The small molecule below binds the protein below.
Small molecule (SMILES): O=C(O)/C(O)=C/C=C/C(=O)c1ccccc1

Sequence of chain 1.C:
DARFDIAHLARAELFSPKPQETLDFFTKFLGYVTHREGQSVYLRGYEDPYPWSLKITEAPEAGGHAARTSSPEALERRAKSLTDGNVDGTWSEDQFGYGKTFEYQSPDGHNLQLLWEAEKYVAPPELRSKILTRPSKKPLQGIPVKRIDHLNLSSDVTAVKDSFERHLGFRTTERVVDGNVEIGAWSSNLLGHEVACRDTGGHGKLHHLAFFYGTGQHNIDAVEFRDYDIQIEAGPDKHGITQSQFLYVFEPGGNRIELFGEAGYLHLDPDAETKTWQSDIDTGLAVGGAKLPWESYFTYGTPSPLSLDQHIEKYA

Binding-site contacts:
Ligand atom OA1 contacts residue PEO1 of chain 1.L at 2.8 Å (h-bond).
Ligand atom OA2 contacts residue THR253 of chain 1.C at 3.6 Å (h-bond).
Ligand atom CA3 contacts residue TYR309 of chain 1.C at 3.1 Å (hydrophobic).
Ligand atom CB3 contacts residue ARG207 of chain 1.C at 3.6 Å.
Ligand atom CB2 contacts residue PHE310 of chain 1.C at 3.6 Å (hydrophobic).
Ligand atom OA3 contacts residue ILE252 of chain 1.C at 3.9 Å.
Ligand atom CB4 contacts residue MSE209 of chain 1.C at 3.9 Å.
Ligand atom OA1 contacts residue ASN158 of chain 1.C at 3.7 Å.
Ligand atom OA2 contacts residue HIS250 of chain 1.C at 3.7 Å.
Ligand atom CA5 contacts residue MSE206 of chain 1.C at 3.6 Å.
Ligand atom CA4 contacts residue TRP193 of chain 1.C at 3.8 Å (hydrophobic).
Ligand atom CA5 contacts residue TYR309 of chain 1.C at 3.7 Å (hydrophobic).
Ligand atom OA1 contacts residue TYR309 of chain 1.C at 3.7 Å.
Ligand atom OA2 contacts residue ILE252 of chain 1.C at 3.5 Å (h-bond).
Ligand atom CA1 contacts residue TYR309 of chain 1.C at 4.0 Å (hydrophobic).
Ligand atom CB4 contacts residue ARG207 of chain 1.C at 3.2 Å.
Ligand atom OA4 contacts residue LEU297 of chain 1.C at 4.0 Å.
Ligand atom CB2 contacts residue MSE206 of chain 1.C at 3.6 Å.
Ligand atom CA6 contacts residue PHE310 of chain 1.C at 3.7 Å (hydrophobic).
Ligand atom CB1 contacts residue PHE310 of chain 1.C at 3.6 Å (hydrophobic).
Ligand atom CA3 contacts residue MSE206 of chain 1.C at 3.9 Å.
Ligand atom OA1 contacts residue MSE206 of chain 1.C at 3.9 Å.
Ligand atom CA4 contacts residue MSE206 of chain 1.C at 3.7 Å.
Ligand atom CB5 contacts residue ILE190 of chain 1.C at 3.9 Å (hydrophobic).
Ligand atom OA1 contacts residue TRP193 of chain 1.C at 3.1 Å (h-bond).
Ligand atom CB3 contacts residue PHE310 of chain 1.C at 4.0 Å (hydrophobic).
Ligand atom CA3 contacts residue TRP193 of chain 1.C at 4.0 Å (hydrophobic).
Ligand atom OA3 contacts residue GLY296 of chain 1.C at 3.8 Å.
Ligand atom CA5 contacts residue PHE310 of chain 1.C at 4.0 Å (hydrophobic).
Ligand atom CA1 contacts residue HIS250 of chain 1.C at 4.0 Å.
Ligand atom CB6 contacts residue ILE190 of chain 1.C at 3.7 Å (hydrophobic).
Ligand atom CA1 contacts residue PEO1 of chain 1.L at 3.5 Å.
Ligand atom CA1 contacts residue TRP193 of chain 1.C at 3.5 Å (hydrophobic).
Ligand atom OA2 contacts residue PEO1 of chain 1.L at 3.5 Å (h-bond).
Ligand atom CA2 contacts residue TRP193 of chain 1.C at 3.9 Å (hydrophobic).
Ligand atom CA2 contacts residue TYR309 of chain 1.C at 3.8 Å (hydrophobic).
Ligand atom CB6 contacts residue PHE310 of chain 1.C at 4.0 Å (hydrophobic).
Ligand atom CB3 contacts residue MSE206 of chain 1.C at 3.9 Å.
Ligand atom OA2 contacts residue TRP193 of chain 1.C at 3.5 Å (h-bond).
Ligand atom OA3 contacts residue HIS250 of chain 1.C at 3.5 Å.